Sequence of chain 2.A:
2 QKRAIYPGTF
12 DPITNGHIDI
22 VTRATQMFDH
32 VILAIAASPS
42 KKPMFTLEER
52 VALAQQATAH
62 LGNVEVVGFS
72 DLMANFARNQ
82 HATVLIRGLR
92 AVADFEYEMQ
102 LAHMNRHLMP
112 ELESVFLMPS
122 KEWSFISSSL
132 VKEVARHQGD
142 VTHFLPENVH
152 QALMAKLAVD

This small molecule binds to this protein.
Small molecule (SMILES): CC1=Nc2nc(N[C@H](CC#N)c3cccc(Cl)c3)nn2C(=O)C1

Sequence of chain 1.A:
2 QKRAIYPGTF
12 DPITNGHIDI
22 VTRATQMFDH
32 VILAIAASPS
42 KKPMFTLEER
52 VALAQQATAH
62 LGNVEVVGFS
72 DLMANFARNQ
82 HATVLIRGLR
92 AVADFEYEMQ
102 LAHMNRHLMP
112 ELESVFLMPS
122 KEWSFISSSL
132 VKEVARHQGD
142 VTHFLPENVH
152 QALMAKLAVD

Binding-site contacts:
Ligand atom N7 contacts residue SO41 of chain 1.F at 3.2 Å (h-bond).
Ligand atom C10 contacts residue ASN106 of chain 1.A at 3.6 Å.
Ligand atom C14 contacts residue PHE70 of chain 1.A at 3.7 Å (hydrophobic).
Ligand atom C13 contacts residue ASP72 of chain 1.A at 3.6 Å.
Ligand atom CL contacts residue GLY9 of chain 1.A at 3.4 Å.
Ligand atom N9 contacts residue MET74 of chain 1.A at 2.9 Å (h-bond).
Ligand atom N23 contacts residue ALA38 of chain 1.A at 3.3 Å (h-bond).
Ligand atom C18 contacts residue ALA37 of chain 1.A at 3.6 Å (hydrophobic).
Ligand atom O11 contacts residue GLU134 of chain 2.A at 3.4 Å.
Ligand atom C3 contacts residue SO41 of chain 1.F at 3.6 Å.
Ligand atom C17 contacts residue SO41 of chain 1.F at 3.5 Å.
Ligand atom C14 contacts residue ASP72 of chain 1.A at 3.2 Å.
Ligand atom C20 contacts residue SO41 of chain 1.F at 3.6 Å.
Ligand atom C19 contacts residue THR10 of chain 1.A at 3.7 Å.
Ligand atom C14 contacts residue SER71 of chain 1.A at 3.7 Å.
Ligand atom C20 contacts residue ALA37 of chain 1.A at 3.7 Å (hydrophobic).
Ligand atom N12 contacts residue ASP72 of chain 1.A at 2.9 Å (salt-bridge).
Ligand atom C10 contacts residue LEU102 of chain 1.A at 3.7 Å (hydrophobic).
Ligand atom N4 contacts residue SO41 of chain 1.F at 3.4 Å (h-bond).
Ligand atom N23 contacts residue SER39 of chain 1.A at 2.8 Å (h-bond).
Ligand atom N6 contacts residue LEU73 of chain 1.A at 3.4 Å.
Ligand atom O11 contacts residue SO41 of chain 1.F at 3.2 Å (h-bond).
Ligand atom C15 contacts residue PHE70 of chain 1.A at 3.5 Å (hydrophobic).
Ligand atom C10 contacts residue MET105 of chain 1.A at 3.5 Å (hydrophobic).
Ligand atom N23 contacts residue SER71 of chain 1.A at 3.8 Å.
Ligand atom N9 contacts residue LEU73 of chain 1.A at 3.4 Å.
Ligand atom C17 contacts residue ALA37 of chain 1.A at 3.7 Å (hydrophobic).
Ligand atom C17 contacts residue PHE70 of chain 1.A at 3.8 Å (hydrophobic).
Ligand atom C15 contacts residue SER71 of chain 1.A at 3.6 Å.
Ligand atom C19 contacts residue SO41 of chain 1.F at 3.2 Å.
Ligand atom C2 contacts residue LEU102 of chain 1.A at 3.7 Å (hydrophobic).
Ligand atom N23 contacts residue ALA37 of chain 1.A at 3.8 Å.
Ligand atom C18 contacts residue SO41 of chain 1.F at 3.2 Å.
Ligand atom N23 contacts residue PHE70 of chain 1.A at 3.6 Å (h-bond).
Ligand atom C1 contacts residue LEU102 of chain 1.A at 3.7 Å (hydrophobic).
Ligand atom C5 contacts residue MET74 of chain 1.A at 3.5 Å (hydrophobic).
Ligand atom C19 contacts residue ALA37 of chain 1.A at 3.6 Å (hydrophobic).
Ligand atom C5 contacts residue LEU73 of chain 1.A at 3.5 Å (hydrophobic).
Ligand atom C10 contacts residue VAL135 of chain 2.A at 3.8 Å (hydrophobic).
Ligand atom N6 contacts residue MET74 of chain 1.A at 3.7 Å.